Sequence of chain 1.H:
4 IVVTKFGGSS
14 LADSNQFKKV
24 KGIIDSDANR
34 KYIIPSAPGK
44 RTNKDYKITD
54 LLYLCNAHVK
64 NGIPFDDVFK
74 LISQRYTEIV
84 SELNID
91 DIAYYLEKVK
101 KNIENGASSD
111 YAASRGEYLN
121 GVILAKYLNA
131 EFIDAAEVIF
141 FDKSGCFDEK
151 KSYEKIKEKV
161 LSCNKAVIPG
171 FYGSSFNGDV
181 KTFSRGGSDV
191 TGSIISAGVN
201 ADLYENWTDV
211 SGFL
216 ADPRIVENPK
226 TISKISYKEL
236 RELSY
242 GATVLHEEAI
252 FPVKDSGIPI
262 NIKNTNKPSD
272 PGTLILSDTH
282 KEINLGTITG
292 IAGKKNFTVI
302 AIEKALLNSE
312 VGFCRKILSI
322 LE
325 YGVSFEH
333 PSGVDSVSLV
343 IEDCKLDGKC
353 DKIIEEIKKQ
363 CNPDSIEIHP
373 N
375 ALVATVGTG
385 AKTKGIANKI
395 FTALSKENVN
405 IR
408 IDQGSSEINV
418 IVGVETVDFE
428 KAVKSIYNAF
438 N

The protein below binds the small molecule below.
Small molecule (SMILES): N[C@@H](CCCC[NH3+])C(=O)O

Sequence of chain 1.G:
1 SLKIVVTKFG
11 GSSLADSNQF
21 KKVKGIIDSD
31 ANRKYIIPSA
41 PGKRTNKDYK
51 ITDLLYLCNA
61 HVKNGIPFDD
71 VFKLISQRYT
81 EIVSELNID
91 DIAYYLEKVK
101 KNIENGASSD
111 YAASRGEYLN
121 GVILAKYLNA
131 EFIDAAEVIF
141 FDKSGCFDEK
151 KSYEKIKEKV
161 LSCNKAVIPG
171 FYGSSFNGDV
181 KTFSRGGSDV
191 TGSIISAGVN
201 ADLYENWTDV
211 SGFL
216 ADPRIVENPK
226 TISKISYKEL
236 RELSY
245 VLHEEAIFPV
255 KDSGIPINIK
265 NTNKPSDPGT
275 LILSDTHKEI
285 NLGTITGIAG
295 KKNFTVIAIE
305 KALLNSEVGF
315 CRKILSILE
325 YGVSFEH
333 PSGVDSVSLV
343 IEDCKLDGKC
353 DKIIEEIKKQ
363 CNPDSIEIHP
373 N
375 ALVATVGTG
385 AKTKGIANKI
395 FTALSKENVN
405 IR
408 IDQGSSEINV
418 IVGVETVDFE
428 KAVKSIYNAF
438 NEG

Binding-site contacts:
Ligand atom C contacts residue CYS315 of chain 1.H at 3.9 Å (hydrophobic).
Ligand atom O contacts residue CYS315 of chain 1.H at 4.3 Å.
Ligand atom C contacts residue PHE314 of chain 1.H at 4.0 Å (hydrophobic).
Ligand atom O contacts residue GLU311 of chain 1.H at 3.5 Å (salt-bridge).
Ligand atom CD contacts residue CYS315 of chain 1.H at 4.4 Å (hydrophobic).
Ligand atom CB contacts residue ASN309 of chain 1.H at 4.0 Å.
Ligand atom CG contacts residue ASN309 of chain 1.H at 3.5 Å.
Ligand atom CD contacts residue GLY335 of chain 1.H at 4.4 Å.
Ligand atom CD contacts residue GLU330 of chain 1.G at 3.9 Å.
Ligand atom C contacts residue LEU308 of chain 1.H at 3.8 Å (hydrophobic).
Ligand atom CE contacts residue GLY335 of chain 1.H at 3.5 Å.
Ligand atom CB contacts residue CYS315 of chain 1.H at 3.7 Å (hydrophobic).
Ligand atom CE contacts residue GLU330 of chain 1.G at 3.0 Å.
Ligand atom O contacts residue GLY313 of chain 1.H at 3.3 Å (h-bond).
Ligand atom OXT contacts residue CYS315 of chain 1.H at 2.8 Å (h-bond).
Ligand atom NZ contacts residue PHE329 of chain 1.G at 4.3 Å.
Ligand atom NZ contacts residue GLU330 of chain 1.G at 4.1 Å.
Ligand atom O contacts residue LEU308 of chain 1.H at 3.9 Å.
Ligand atom CA contacts residue LEU308 of chain 1.H at 4.0 Å (hydrophobic).
Ligand atom CE contacts residue PHE329 of chain 1.G at 3.5 Å (hydrophobic).
Ligand atom C contacts residue GLU311 of chain 1.H at 4.4 Å.
Ligand atom O contacts residue VAL312 of chain 1.H at 4.0 Å.
Ligand atom C contacts residue GLY313 of chain 1.H at 4.4 Å.
Ligand atom CG contacts residue PHE329 of chain 1.G at 3.3 Å (hydrophobic).
Ligand atom OXT contacts residue GLY313 of chain 1.H at 4.3 Å.
Ligand atom OXT contacts residue PHE314 of chain 1.H at 3.5 Å (h-bond).
Ligand atom NZ contacts residue GLY335 of chain 1.H at 2.8 Å (h-bond).
Ligand atom CA contacts residue ASN309 of chain 1.H at 3.6 Å.
Ligand atom N contacts residue PHE329 of chain 1.G at 3.4 Å.
Ligand atom O contacts residue PHE314 of chain 1.H at 3.5 Å (h-bond).
Ligand atom CE contacts residue SER334 of chain 1.H at 4.1 Å.
Ligand atom CA contacts residue PHE329 of chain 1.G at 4.1 Å (hydrophobic).
Ligand atom CD contacts residue PHE329 of chain 1.G at 3.6 Å (hydrophobic).
Ligand atom OXT contacts residue LEU308 of chain 1.H at 4.3 Å.
Ligand atom N contacts residue SER328 of chain 1.G at 4.4 Å.
Ligand atom CB contacts residue PHE329 of chain 1.G at 3.8 Å (hydrophobic).
Ligand atom CD contacts residue SER334 of chain 1.H at 4.1 Å.
Ligand atom NZ contacts residue VAL336 of chain 1.H at 4.2 Å.
Ligand atom N contacts residue ASN309 of chain 1.H at 4.1 Å.
Ligand atom NZ contacts residue ASN309 of chain 1.H at 3.5 Å.